The small molecule below binds the protein below.
Small molecule (SMILES): Nc1ccn([C@H]2C[C@H](O)[C@@H](CO[P](=O)(O)O[P](=O)(O)OP(=O)(O)O)O2)c(=O)n1

Binding-site contacts:
Ligand atom O3G contacts residue LYS200 of chain 1.C at 3.7 Å.
Ligand atom C3' contacts residue ASP207 of chain 1.C at 3.5 Å.
Ligand atom N1 contacts residue HIS103 of chain 1.C at 3.2 Å.
Ligand atom O1A contacts residue ASN95 of chain 1.C at 3.6 Å.
Ligand atom O1A contacts residue ASP199 of chain 1.C at 3.6 Å.
Ligand atom O2 contacts residue LEU38 of chain 1.C at 3.6 Å.
Ligand atom C1' contacts residue HIS103 of chain 1.C at 3.6 Å.
Ligand atom O3' contacts residue GLN37 of chain 1.C at 3.0 Å (h-bond).
Ligand atom O5' contacts residue HIS103 of chain 1.C at 3.0 Å (h-bond).
Ligand atom PB contacts residue MG1 of chain 1.S at 3.4 Å.
Ligand atom C5' contacts residue TYR203 of chain 1.C at 3.5 Å (hydrophobic).
Ligand atom C2 contacts residue HIS103 of chain 1.C at 3.8 Å.
Ligand atom O3A contacts residue ASP199 of chain 1.C at 3.6 Å (salt-bridge).
Ligand atom O1B contacts residue HIS121 of chain 1.C at 3.6 Å.
Ligand atom O4' contacts residue ARG52 of chain 1.C at 3.1 Å (salt-bridge).
Ligand atom O1A contacts residue ARG52 of chain 1.C at 2.9 Å (salt-bridge).
Ligand atom O2A contacts residue HIS98 of chain 1.C at 3.3 Å (h-bond).
Ligand atom PA contacts residue HIS103 of chain 1.C at 3.4 Å.
Ligand atom O2B contacts residue MG1 of chain 1.S at 1.9 Å.
Ligand atom O1G contacts residue MG1 of chain 1.S at 2.2 Å.
Ligand atom C3' contacts residue TYR203 of chain 1.C at 3.7 Å (hydrophobic).
Ligand atom C4' contacts residue ARG52 of chain 1.C at 3.7 Å.
Ligand atom O3G contacts residue ARG254 of chain 1.C at 3.1 Å (salt-bridge).
Ligand atom O3A contacts residue ARG94 of chain 1.C at 3.4 Å (salt-bridge).
Ligand atom PG contacts residue MG1 of chain 1.S at 3.5 Å.
Ligand atom O2G contacts residue ARG254 of chain 1.C at 3.1 Å (salt-bridge).
Ligand atom C2' contacts residue LEU38 of chain 1.C at 3.7 Å (hydrophobic).
Ligand atom O3' contacts residue LEU38 of chain 1.C at 3.6 Å.
Ligand atom N4 contacts residue GLN263 of chain 1.C at 3.1 Å (h-bond).
Ligand atom O3G contacts residue TYR203 of chain 1.C at 2.6 Å (h-bond).
Ligand atom C2' contacts residue TYR262 of chain 1.C at 3.6 Å (hydrophobic).
Ligand atom O2A contacts residue HIS103 of chain 1.C at 2.6 Å (h-bond).
Ligand atom C5 contacts residue HIS103 of chain 1.C at 3.6 Å.
Ligand atom O1G contacts residue LYS200 of chain 1.C at 3.0 Å (salt-bridge).
Ligand atom O2B contacts residue ARG94 of chain 1.C at 3.5 Å (salt-bridge).
Ligand atom O3' contacts residue TYR203 of chain 1.C at 3.5 Å.
Ligand atom O3' contacts residue ASP207 of chain 1.C at 2.6 Å (salt-bridge).
Ligand atom O2A contacts residue HIS121 of chain 1.C at 3.2 Å.
Ligand atom C6 contacts residue HIS103 of chain 1.C at 3.1 Å.
Ligand atom O4' contacts residue HIS103 of chain 1.C at 3.2 Å.

Sequence of chain 1.C:
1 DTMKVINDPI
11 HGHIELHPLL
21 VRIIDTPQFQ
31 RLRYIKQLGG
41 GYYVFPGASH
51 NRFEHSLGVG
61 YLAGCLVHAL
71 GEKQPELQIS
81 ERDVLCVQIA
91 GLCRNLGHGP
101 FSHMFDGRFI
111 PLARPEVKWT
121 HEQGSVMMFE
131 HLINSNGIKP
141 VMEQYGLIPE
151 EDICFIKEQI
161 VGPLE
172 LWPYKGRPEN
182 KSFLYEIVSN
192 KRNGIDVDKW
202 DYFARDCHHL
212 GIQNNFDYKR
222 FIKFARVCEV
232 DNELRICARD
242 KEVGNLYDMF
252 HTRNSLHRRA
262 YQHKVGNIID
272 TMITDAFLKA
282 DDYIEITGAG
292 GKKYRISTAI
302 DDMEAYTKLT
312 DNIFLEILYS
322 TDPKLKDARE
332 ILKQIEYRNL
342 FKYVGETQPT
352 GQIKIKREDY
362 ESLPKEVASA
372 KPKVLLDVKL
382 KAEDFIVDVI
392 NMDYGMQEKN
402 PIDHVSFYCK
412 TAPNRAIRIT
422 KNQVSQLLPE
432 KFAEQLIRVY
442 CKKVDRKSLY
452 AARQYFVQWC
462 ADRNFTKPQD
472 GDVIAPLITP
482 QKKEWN